Binding-site contacts:
Ligand atom O9 contacts residue HIS91 of chain 1.C at 3.3 Å.
Ligand atom N10 contacts residue THR198 of chain 1.C at 2.6 Å (h-bond).
Ligand atom N10 contacts residue HIS91 of chain 1.C at 3.4 Å (h-bond).
Ligand atom N10 contacts residue HIS117 of chain 1.C at 3.2 Å (h-bond).
Ligand atom N10 contacts residue HIS93 of chain 1.C at 3.2 Å (h-bond).
Ligand atom S7 contacts residue ZN1 of chain 1.L at 3.0 Å.
Ligand atom C4 contacts residue ZN1 of chain 1.L at 3.6 Å.
Ligand atom F12 contacts residue THR198 of chain 1.C at 3.6 Å.
Ligand atom O9 contacts residue VAL141 of chain 1.C at 3.8 Å.
Ligand atom F12 contacts residue ZN1 of chain 1.L at 2.6 Å.
Ligand atom C3 contacts residue ZN1 of chain 1.L at 3.5 Å.
Ligand atom C19 contacts residue SER133 of chain 1.C at 3.4 Å.
Ligand atom C28 contacts residue PRO201 of chain 1.C at 3.6 Å (hydrophobic).
Ligand atom O9 contacts residue VAL119 of chain 1.C at 3.6 Å.
Ligand atom F12 contacts residue THR199 of chain 1.C at 3.4 Å.
Ligand atom O8 contacts residue THR198 of chain 1.C at 2.9 Å (h-bond).
Ligand atom F26 contacts residue LEU197 of chain 1.C at 3.0 Å.
Ligand atom C14 contacts residue VAL119 of chain 1.C at 3.7 Å (hydrophobic).
Ligand atom N10 contacts residue ZN1 of chain 1.L at 1.9 Å.
Ligand atom O22 contacts residue GLN89 of chain 1.C at 2.8 Å (h-bond).
Ligand atom C18 contacts residue ALA129 of chain 1.C at 3.7 Å (hydrophobic).
Ligand atom O23 contacts residue ASN64 of chain 1.C at 3.4 Å (h-bond).
Ligand atom C6 contacts residue GLN89 of chain 1.C at 3.8 Å.
Ligand atom S7 contacts residue HIS91 of chain 1.C at 3.7 Å.
Ligand atom C29 contacts residue PRO201 of chain 1.C at 3.5 Å (hydrophobic).
Ligand atom O9 contacts residue ZN1 of chain 1.L at 3.2 Å.
Ligand atom C2 contacts residue THR199 of chain 1.C at 3.4 Å.
Ligand atom C18 contacts residue SER130 of chain 1.C at 3.6 Å.
Ligand atom F12 contacts residue HIS91 of chain 1.C at 3.0 Å.
Ligand atom C3 contacts residue HIS91 of chain 1.C at 3.3 Å.
Ligand atom C4 contacts residue HIS91 of chain 1.C at 3.4 Å.
Ligand atom O8 contacts residue TRP208 of chain 1.C at 3.6 Å.
Ligand atom O8 contacts residue LEU197 of chain 1.C at 3.3 Å.
Ligand atom C29 contacts residue LEU197 of chain 1.C at 3.6 Å (hydrophobic).
Ligand atom N25 contacts residue GLN89 of chain 1.C at 3.6 Å.
Ligand atom O9 contacts residue HIS117 of chain 1.C at 3.6 Å.
Ligand atom F26 contacts residue VAL119 of chain 1.C at 3.6 Å.
Ligand atom F12 contacts residue HIS93 of chain 1.C at 3.3 Å.
Ligand atom C3 contacts residue THR199 of chain 1.C at 3.6 Å.
Ligand atom F13 contacts residue THR199 of chain 1.C at 3.5 Å.

Sequence of chain 1.C:
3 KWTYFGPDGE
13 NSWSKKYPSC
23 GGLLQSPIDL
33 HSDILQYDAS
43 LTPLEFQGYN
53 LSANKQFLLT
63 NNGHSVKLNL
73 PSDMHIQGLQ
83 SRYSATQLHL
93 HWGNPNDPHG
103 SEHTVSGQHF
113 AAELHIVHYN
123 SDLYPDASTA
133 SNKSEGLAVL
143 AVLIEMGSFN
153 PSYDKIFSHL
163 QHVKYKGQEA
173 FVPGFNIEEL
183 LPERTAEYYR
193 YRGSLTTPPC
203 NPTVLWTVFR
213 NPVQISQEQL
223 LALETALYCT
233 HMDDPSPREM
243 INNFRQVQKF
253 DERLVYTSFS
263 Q

This small molecule binds to this protein.
Small molecule (SMILES): NS(=O)(=O)c1c(F)c(F)c(S(=O)(=O)CCc2ccccc2)c(NCc2ccccc2)c1F